The small molecule below binds the protein below.
Small molecule (SMILES): CC(=O)N[C@H]1[C@H](O[C@H]2[C@H](O)[C@@H](NC(C)=O)CO[C@@H]2CO)O[C@H](CO)[C@@H](O)[C@@H]1O

Sequence of chain 1.A:
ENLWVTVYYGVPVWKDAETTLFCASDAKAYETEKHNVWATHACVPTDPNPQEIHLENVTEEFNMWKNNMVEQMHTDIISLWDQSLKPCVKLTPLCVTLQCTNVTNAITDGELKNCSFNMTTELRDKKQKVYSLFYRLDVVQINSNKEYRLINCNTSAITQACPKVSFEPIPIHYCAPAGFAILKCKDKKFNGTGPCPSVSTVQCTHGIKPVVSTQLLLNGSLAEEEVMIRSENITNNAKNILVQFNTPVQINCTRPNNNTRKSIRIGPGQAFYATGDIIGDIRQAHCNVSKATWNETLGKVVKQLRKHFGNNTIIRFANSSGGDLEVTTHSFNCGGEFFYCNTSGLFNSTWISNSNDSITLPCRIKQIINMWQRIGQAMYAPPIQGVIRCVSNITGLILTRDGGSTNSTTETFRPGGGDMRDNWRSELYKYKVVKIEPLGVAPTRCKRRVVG

Binding-site contacts:
Ligand atom N2 contacts residue ASN166 of chain 1.A at 3.1 Å (h-bond).
Ligand atom C1 contacts residue ARG161 of chain 1.A at 4.4 Å.
Ligand atom C4 contacts residue ASN166 of chain 1.A at 4.2 Å.
Ligand atom C1 contacts residue ASN166 of chain 1.A at 1.4 Å.
Ligand atom C7 contacts residue ASN166 of chain 1.A at 3.4 Å.
Ligand atom C5 contacts residue ASN166 of chain 1.A at 3.5 Å.
Ligand atom C1 contacts residue THR167 of chain 1.A at 4.3 Å.
Ligand atom O6 contacts residue VAL143 of chain 1.A at 4.3 Å.
Ligand atom C2 contacts residue ASN166 of chain 1.A at 2.6 Å.
Ligand atom C3 contacts residue ASN166 of chain 1.A at 3.9 Å.
Ligand atom O5 contacts residue ARG161 of chain 1.A at 3.4 Å (salt-bridge).
Ligand atom O6 contacts residue ASN166 of chain 1.A at 4.3 Å.
Ligand atom C5 contacts residue ARG161 of chain 1.A at 4.2 Å.
Ligand atom O5 contacts residue ASN166 of chain 1.A at 2.2 Å (h-bond).
Ligand atom O6 contacts residue ARG161 of chain 1.A at 3.2 Å (salt-bridge).
Ligand atom O6 contacts residue ILE163 of chain 1.A at 3.2 Å.
Ligand atom O7 contacts residue ASN166 of chain 1.A at 3.3 Å (h-bond).
Ligand atom C6 contacts residue ARG161 of chain 1.A at 3.8 Å.